Binding-site contacts:
Ligand atom O1 contacts residue VAL188 of chain 24.A at 3.8 Å.
Ligand atom C4 contacts residue MET224 of chain 24.A at 3.8 Å (hydrophobic).
Ligand atom C4 contacts residue TYR152 of chain 24.A at 3.9 Å (hydrophobic).
Ligand atom CM1 contacts residue SER107 of chain 24.A at 3.9 Å.
Ligand atom C3B contacts residue MET221 of chain 24.A at 3.8 Å (hydrophobic).
Ligand atom C4 contacts residue PHE186 of chain 24.A at 3.6 Å (hydrophobic).
Ligand atom C6C contacts residue VAL191 of chain 24.A at 3.2 Å (hydrophobic).
Ligand atom C31 contacts residue VAL176 of chain 24.A at 3.3 Å (hydrophobic).
Ligand atom C31 contacts residue PRO174 of chain 24.A at 3.4 Å (hydrophobic).
Ligand atom C31 contacts residue ALA150 of chain 24.A at 3.5 Å (hydrophobic).
Ligand atom C4C contacts residue TYR152 of chain 24.A at 3.8 Å (hydrophobic).
Ligand atom C5C contacts residue ILE104 of chain 24.A at 3.8 Å (hydrophobic).
Ligand atom C6C contacts residue MET221 of chain 24.A at 3.7 Å (hydrophobic).
Ligand atom C5 contacts residue TYR152 of chain 24.A at 3.8 Å (hydrophobic).
Ligand atom O1 contacts residue TYR152 of chain 24.A at 3.9 Å.
Ligand atom O1 contacts residue ALA24 of chain 24.C at 3.6 Å.
Ligand atom N2 contacts residue ALA24 of chain 24.C at 3.4 Å.
Ligand atom C5B contacts residue LEU106 of chain 24.A at 3.5 Å (hydrophobic).
Ligand atom C5 contacts residue PHE186 of chain 24.A at 3.5 Å (hydrophobic).
Ligand atom C6B contacts residue TYR197 of chain 24.A at 3.6 Å (hydrophobic).
Ligand atom O1B contacts residue MET221 of chain 24.A at 3.4 Å.
Ligand atom C5C contacts residue TYR128 of chain 24.A at 3.5 Å (hydrophobic).
Ligand atom N2 contacts residue PHE186 of chain 24.A at 3.7 Å.
Ligand atom C2C contacts residue VAL188 of chain 24.A at 3.2 Å (hydrophobic).
Ligand atom C6B contacts residue LEU106 of chain 24.A at 3.9 Å (hydrophobic).
Ligand atom C4B contacts residue LEU106 of chain 24.A at 3.7 Å (hydrophobic).
Ligand atom C31 contacts residue SER175 of chain 24.A at 3.6 Å.
Ligand atom C4A contacts residue ASN219 of chain 24.A at 3.5 Å.
Ligand atom C1B contacts residue MET221 of chain 24.A at 3.8 Å (hydrophobic).
Ligand atom C3C contacts residue VAL188 of chain 24.A at 3.3 Å (hydrophobic).
Ligand atom C5B contacts residue TYR197 of chain 24.A at 3.7 Å (hydrophobic).
Ligand atom O1 contacts residue PHE186 of chain 24.A at 3.5 Å.
Ligand atom C3 contacts residue PRO174 of chain 24.A at 3.8 Å (hydrophobic).
Ligand atom N3A contacts residue ASN219 of chain 24.A at 3.0 Å (h-bond).
Ligand atom C7C contacts residue TYR128 of chain 24.A at 3.6 Å (hydrophobic).
Ligand atom C2B contacts residue MET221 of chain 24.A at 3.5 Å (hydrophobic).
Ligand atom C7C contacts residue TYR197 of chain 24.A at 3.8 Å (hydrophobic).
Ligand atom C3 contacts residue PHE186 of chain 24.A at 3.8 Å (hydrophobic).
Ligand atom O1B contacts residue TYR128 of chain 24.A at 3.9 Å.
Ligand atom C3C contacts residue TYR128 of chain 24.A at 3.9 Å (hydrophobic).

Sequence of chain 24.C:
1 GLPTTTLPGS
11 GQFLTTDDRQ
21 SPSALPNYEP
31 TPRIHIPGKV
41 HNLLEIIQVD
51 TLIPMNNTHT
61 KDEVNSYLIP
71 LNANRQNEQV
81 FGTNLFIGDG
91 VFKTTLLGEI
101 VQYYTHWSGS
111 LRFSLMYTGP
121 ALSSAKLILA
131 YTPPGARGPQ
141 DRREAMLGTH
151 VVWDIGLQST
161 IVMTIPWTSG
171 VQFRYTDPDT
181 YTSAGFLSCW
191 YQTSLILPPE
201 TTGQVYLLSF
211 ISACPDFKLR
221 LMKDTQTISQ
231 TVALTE

Sequence of chain 24.A:
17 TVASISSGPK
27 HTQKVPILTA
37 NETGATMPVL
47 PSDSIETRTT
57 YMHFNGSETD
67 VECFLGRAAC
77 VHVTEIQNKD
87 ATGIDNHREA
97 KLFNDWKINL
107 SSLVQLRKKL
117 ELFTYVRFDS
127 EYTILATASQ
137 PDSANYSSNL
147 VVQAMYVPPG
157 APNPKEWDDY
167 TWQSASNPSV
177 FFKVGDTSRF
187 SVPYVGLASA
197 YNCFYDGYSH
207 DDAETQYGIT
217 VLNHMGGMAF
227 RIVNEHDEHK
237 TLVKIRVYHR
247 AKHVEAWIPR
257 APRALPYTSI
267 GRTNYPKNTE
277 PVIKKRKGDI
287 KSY

The protein below binds the small molecule below.
Small molecule (SMILES): Cc1cc(CCCCCCCOc2ccc(C3=N[C@@H](C)CO3)cc2)on1